Sequence of chain 1.N:
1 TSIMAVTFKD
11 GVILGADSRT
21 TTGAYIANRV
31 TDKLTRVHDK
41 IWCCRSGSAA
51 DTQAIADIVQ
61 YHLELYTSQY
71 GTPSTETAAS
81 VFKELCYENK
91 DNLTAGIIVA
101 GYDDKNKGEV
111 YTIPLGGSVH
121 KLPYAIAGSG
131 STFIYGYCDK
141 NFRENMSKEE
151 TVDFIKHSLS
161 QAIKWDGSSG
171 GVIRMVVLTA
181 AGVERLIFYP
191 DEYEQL

The protein below binds the small molecule below.
Small molecule (SMILES): COc1ccc(C[C@H](NC(=O)[C@H](C)NC(=O)CN2CCOCC2)C(=O)N[C@@H](Cc2ccccc2)[C@@H](O)[C@H](C)CO)cc1

Sequence of chain 1.H:
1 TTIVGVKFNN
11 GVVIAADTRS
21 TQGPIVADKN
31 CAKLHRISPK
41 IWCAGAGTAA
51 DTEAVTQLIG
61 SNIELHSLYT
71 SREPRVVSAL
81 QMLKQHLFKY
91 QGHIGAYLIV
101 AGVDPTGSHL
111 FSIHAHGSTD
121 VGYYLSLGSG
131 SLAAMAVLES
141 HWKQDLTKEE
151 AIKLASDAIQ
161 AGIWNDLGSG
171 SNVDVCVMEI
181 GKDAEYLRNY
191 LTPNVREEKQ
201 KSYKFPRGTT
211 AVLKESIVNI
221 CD

Binding-site contacts:
Ligand atom C6 contacts residue THR1 of chain 1.N at 3.7 Å.
Ligand atom C23 contacts residue GLY47 of chain 1.N at 3.6 Å.
Ligand atom C5 contacts residue THR20 of chain 1.N at 3.7 Å.
Ligand atom C9 contacts residue LYS33 of chain 1.N at 3.8 Å.
Ligand atom N22 contacts residue THR1 of chain 1.N at 3.7 Å.
Ligand atom C3 contacts residue ARG45 of chain 1.N at 3.5 Å.
Ligand atom C10 contacts residue THR1 of chain 1.N at 1.5 Å.
Ligand atom O49 contacts residue THR20 of chain 1.N at 3.4 Å.
Ligand atom C9 contacts residue THR1 of chain 1.N at 1.4 Å.
Ligand atom N22 contacts residue GLY47 of chain 1.N at 2.8 Å (h-bond).
Ligand atom C27 contacts residue THR21 of chain 1.N at 3.6 Å.
Ligand atom O49 contacts residue THR21 of chain 1.N at 3.4 Å (h-bond).
Ligand atom C24 contacts residue GLY47 of chain 1.N at 3.4 Å.
Ligand atom C11 contacts residue SER168 of chain 1.N at 3.2 Å.
Ligand atom O45 contacts residue THR94 of chain 1.N at 3.8 Å.
Ligand atom C11 contacts residue THR1 of chain 1.N at 2.5 Å.
Ligand atom C7 contacts residue ARG45 of chain 1.N at 3.7 Å.
Ligand atom C7 contacts residue GLY47 of chain 1.N at 3.6 Å.
Ligand atom O37 contacts residue THR21 of chain 1.N at 3.7 Å.
Ligand atom C7 contacts residue THR1 of chain 1.N at 2.6 Å.
Ligand atom O21 contacts residue GLY47 of chain 1.N at 3.1 Å (h-bond).
Ligand atom C4 contacts residue THR20 of chain 1.N at 3.2 Å.
Ligand atom C12 contacts residue THR1 of chain 1.N at 2.5 Å.
Ligand atom C8 contacts residue GLY47 of chain 1.N at 3.8 Å.
Ligand atom C32 contacts residue HIS116 of chain 1.H at 3.7 Å.
Ligand atom C8 contacts residue THR1 of chain 1.N at 2.4 Å.
Ligand atom C43 contacts residue SER48 of chain 1.N at 3.8 Å.
Ligand atom C4 contacts residue THR31 of chain 1.N at 3.6 Å.
Ligand atom C2 contacts residue ARG45 of chain 1.N at 3.1 Å.
Ligand atom O21 contacts residue SER46 of chain 1.N at 3.7 Å.
Ligand atom O39 contacts residue ALA49 of chain 1.N at 3.1 Å (h-bond).
Ligand atom C46 contacts residue SER48 of chain 1.N at 3.8 Å.
Ligand atom O21 contacts residue THR1 of chain 1.N at 2.4 Å (h-bond).
Ligand atom C3 contacts residue THR31 of chain 1.N at 3.6 Å.
Ligand atom C41 contacts residue GLY47 of chain 1.N at 3.8 Å.
Ligand atom N25 contacts residue THR21 of chain 1.N at 3.2 Å (h-bond).
Ligand atom O13 contacts residue THR1 of chain 1.N at 3.1 Å (h-bond).
Ligand atom C42 contacts residue GLY47 of chain 1.N at 3.5 Å.
Ligand atom C1 contacts residue ARG45 of chain 1.N at 3.3 Å.
Ligand atom C11 contacts residue ARG19 of chain 1.N at 3.3 Å.